The protein below binds the small molecule below.
Small molecule (SMILES): CC(=O)N[C@@H](CCC(N)=O)C(=O)N[C@@H](CC1CCCCC1)C(=O)N[C@@H](CC(=O)O)C(=O)N[C@@H](CC(C)C)C(=O)N1[C@H](C(=O)N[C@@H](CC(C)C)C(=O)O)C[C@@H]2CCCC[C@@H]21

Binding-site contacts:
Ligand atom O contacts residue MET384 of chain 1.A at 3.2 Å.
Ligand atom O contacts residue MET382 of chain 1.A at 3.6 Å.
Ligand atom CA contacts residue MET384 of chain 1.A at 3.8 Å (hydrophobic).
Ligand atom C contacts residue GLY194 of chain 1.A at 3.7 Å.
Ligand atom CG contacts residue HIS195 of chain 1.A at 3.5 Å.
Ligand atom CD contacts residue MET382 of chain 1.A at 3.8 Å (hydrophobic).
Ligand atom CA contacts residue PRO383 of chain 1.A at 3.8 Å (hydrophobic).
Ligand atom C6 contacts residue ARG266 of chain 1.A at 3.8 Å.
Ligand atom CB contacts residue GLY194 of chain 1.A at 3.5 Å.
Ligand atom CA contacts residue GLY194 of chain 1.A at 3.6 Å.
Ligand atom O contacts residue ARG266 of chain 1.A at 3.3 Å (salt-bridge).
Ligand atom N contacts residue MET384 of chain 1.A at 3.8 Å.
Ligand atom CD1 contacts residue HIS195 of chain 1.A at 3.7 Å.
Ligand atom C contacts residue MET382 of chain 1.A at 3.7 Å (hydrophobic).
Ligand atom O contacts residue MET382 of chain 1.A at 3.3 Å.
Ligand atom NE2 contacts residue MET382 of chain 1.A at 2.9 Å (h-bond).
Ligand atom CZ contacts residue ARG385 of chain 1.A at 3.6 Å.
Ligand atom N contacts residue PRO383 of chain 1.A at 3.1 Å (h-bond).
Ligand atom N contacts residue GLY194 of chain 1.A at 2.8 Å (h-bond).
Ligand atom CD2 contacts residue VAL267 of chain 1.A at 3.5 Å (hydrophobic).
Ligand atom OD1 contacts residue HIS195 of chain 1.A at 3.7 Å.
Ligand atom O contacts residue PRO262 of chain 1.A at 3.7 Å.
Ligand atom CD1 contacts residue PRO383 of chain 1.A at 3.3 Å (hydrophobic).
Ligand atom CA contacts residue GLY194 of chain 1.A at 3.7 Å.
Ligand atom CG contacts residue HIS195 of chain 1.A at 3.6 Å.
Ligand atom C contacts residue MET384 of chain 1.A at 3.6 Å (hydrophobic).
Ligand atom NE2 contacts residue PRO383 of chain 1.A at 3.4 Å (h-bond).
Ligand atom O contacts residue ARG266 of chain 1.A at 3.6 Å (salt-bridge).
Ligand atom CH3 contacts residue ARG385 of chain 1.A at 3.7 Å.
Ligand atom CB contacts residue PRO383 of chain 1.A at 3.3 Å (hydrophobic).
Ligand atom O contacts residue ARG385 of chain 1.A at 2.7 Å (salt-bridge).
Ligand atom CG contacts residue GLY194 of chain 1.A at 3.6 Å.
Ligand atom CD1 contacts residue ARG196 of chain 1.A at 3.6 Å.
Ligand atom C contacts residue ARG385 of chain 1.A at 3.4 Å.
Ligand atom CE1 contacts residue VAL364 of chain 1.A at 3.7 Å (hydrophobic).
Ligand atom C7 contacts residue VAL267 of chain 1.A at 3.7 Å (hydrophobic).
Ligand atom OE1 contacts residue MET384 of chain 1.A at 3.6 Å.
Ligand atom CB contacts residue MET382 of chain 1.A at 3.5 Å (hydrophobic).
Ligand atom OE1 contacts residue TYR343 of chain 1.A at 3.5 Å.
Ligand atom CD1 contacts residue THR192 of chain 1.A at 3.3 Å.

Sequence of chain 1.A:
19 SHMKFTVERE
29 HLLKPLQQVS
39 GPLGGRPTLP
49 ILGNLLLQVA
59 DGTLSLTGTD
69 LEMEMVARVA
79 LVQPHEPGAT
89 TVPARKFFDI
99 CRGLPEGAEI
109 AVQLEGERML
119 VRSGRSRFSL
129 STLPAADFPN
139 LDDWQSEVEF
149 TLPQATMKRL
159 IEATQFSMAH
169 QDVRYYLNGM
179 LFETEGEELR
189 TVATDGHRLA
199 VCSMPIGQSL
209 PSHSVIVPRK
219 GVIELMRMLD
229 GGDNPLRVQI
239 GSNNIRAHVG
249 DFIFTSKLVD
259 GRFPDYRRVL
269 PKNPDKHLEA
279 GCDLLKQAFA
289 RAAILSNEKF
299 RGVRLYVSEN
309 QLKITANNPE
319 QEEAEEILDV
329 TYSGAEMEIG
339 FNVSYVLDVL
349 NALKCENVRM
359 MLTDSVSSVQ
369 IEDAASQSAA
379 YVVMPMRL